Sequence of chain 1.A:
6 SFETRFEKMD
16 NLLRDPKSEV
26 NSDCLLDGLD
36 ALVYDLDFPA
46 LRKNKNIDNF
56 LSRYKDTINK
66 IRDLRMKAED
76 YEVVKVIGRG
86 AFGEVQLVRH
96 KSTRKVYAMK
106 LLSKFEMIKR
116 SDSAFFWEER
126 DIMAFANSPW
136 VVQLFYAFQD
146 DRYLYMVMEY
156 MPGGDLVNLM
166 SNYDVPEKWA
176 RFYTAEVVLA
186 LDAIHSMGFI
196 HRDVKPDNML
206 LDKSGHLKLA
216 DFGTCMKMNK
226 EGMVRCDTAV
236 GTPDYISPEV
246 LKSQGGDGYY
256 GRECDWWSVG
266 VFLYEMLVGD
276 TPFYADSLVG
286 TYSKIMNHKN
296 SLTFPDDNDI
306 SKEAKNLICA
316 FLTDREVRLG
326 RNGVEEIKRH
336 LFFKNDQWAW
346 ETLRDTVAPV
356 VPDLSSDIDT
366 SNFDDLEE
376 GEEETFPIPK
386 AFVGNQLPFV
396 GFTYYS

Binding-site contacts:
Ligand atom N35 contacts residue ILE82 of chain 1.A at 3.5 Å.
Ligand atom C9 contacts residue LYS105 of chain 1.A at 3.6 Å.
Ligand atom C32 contacts residue ALA215 of chain 1.A at 3.7 Å (hydrophobic).
Ligand atom C24 contacts residue PHE120 of chain 1.A at 3.6 Å (hydrophobic).
Ligand atom O14 contacts residue LEU107 of chain 1.A at 3.5 Å.
Ligand atom N22 contacts residue VAL90 of chain 1.A at 3.6 Å.
Ligand atom C9 contacts residue GLY88 of chain 1.A at 3.8 Å.
Ligand atom N25 contacts residue PHE120 of chain 1.A at 3.5 Å.
Ligand atom S26 contacts residue PHE87 of chain 1.A at 3.5 Å.
Ligand atom C20 contacts residue VAL90 of chain 1.A at 3.6 Å (hydrophobic).
Ligand atom C6 contacts residue ASP117 of chain 1.A at 3.6 Å.
Ligand atom O14 contacts residue GLY88 of chain 1.A at 3.7 Å.
Ligand atom C18 contacts residue ARG84 of chain 1.A at 3.7 Å.
Ligand atom O14 contacts residue PHE87 of chain 1.A at 2.8 Å (h-bond).
Ligand atom C27 contacts residue ASP117 of chain 1.A at 3.8 Å.
Ligand atom C1 contacts residue PHE120 of chain 1.A at 3.7 Å (hydrophobic).
Ligand atom C34 contacts residue ILE82 of chain 1.A at 3.8 Å (hydrophobic).
Ligand atom C6 contacts residue PHE87 of chain 1.A at 3.5 Å (hydrophobic).
Ligand atom C8 contacts residue LYS105 of chain 1.A at 3.6 Å.
Ligand atom C11 contacts residue GLY85 of chain 1.A at 3.7 Å.
Ligand atom C34 contacts residue ALA103 of chain 1.A at 3.6 Å (hydrophobic).
Ligand atom C9 contacts residue GLY85 of chain 1.A at 3.6 Å.
Ligand atom C10 contacts residue GLY88 of chain 1.A at 3.8 Å.
Ligand atom S26 contacts residue PHE120 of chain 1.A at 3.7 Å.
Ligand atom C10 contacts residue LYS105 of chain 1.A at 3.8 Å.
Ligand atom O14 contacts residue ALA86 of chain 1.A at 3.5 Å (h-bond).
Ligand atom N35 contacts residue ALA103 of chain 1.A at 3.6 Å.
Ligand atom O21 contacts residue LYS105 of chain 1.A at 2.8 Å (salt-bridge).
Ligand atom C10 contacts residue GLY85 of chain 1.A at 3.6 Å.
Ligand atom N35 contacts residue TYR155 of chain 1.A at 3.4 Å.
Ligand atom C2 contacts residue PHE120 of chain 1.A at 3.5 Å (hydrophobic).
Ligand atom C32 contacts residue MET153 of chain 1.A at 3.6 Å (hydrophobic).
Ligand atom C3 contacts residue PHE120 of chain 1.A at 3.7 Å (hydrophobic).
Ligand atom N5 contacts residue ASP117 of chain 1.A at 2.9 Å (salt-bridge).
Ligand atom C3 contacts residue GLY218 of chain 1.A at 3.4 Å.
Ligand atom N35 contacts residue MET156 of chain 1.A at 3.1 Å (h-bond).
Ligand atom C8 contacts residue VAL90 of chain 1.A at 3.4 Å (hydrophobic).
Ligand atom C4 contacts residue ASP117 of chain 1.A at 3.5 Å.
Ligand atom C33 contacts residue ALA215 of chain 1.A at 3.6 Å (hydrophobic).
Ligand atom C29 contacts residue LEU205 of chain 1.A at 3.6 Å (hydrophobic).

A protein and the small-molecule ligand that binds it are described below.
Small molecule (SMILES): CN1CCc2nc(NC(=O)c3cccc([C@H]4CCCN4C(=O)Nc4cccc(C#N)c4)c3)sc2C1